Binding-site contacts:
Ligand atom O7 contacts residue ASN154 of chain 48.A at 2.7 Å (h-bond).
Ligand atom O3 contacts residue THR160 of chain 48.A at 4.3 Å.
Ligand atom C7 contacts residue THR160 of chain 48.A at 3.4 Å.
Ligand atom N2 contacts residue THR160 of chain 48.A at 3.5 Å.
Ligand atom C5 contacts residue THR160 of chain 48.A at 3.7 Å.
Ligand atom O5 contacts residue THR160 of chain 48.A at 3.2 Å.
Ligand atom C4 contacts residue ASN154 of chain 48.A at 4.3 Å.
Ligand atom C8 contacts residue ILE152 of chain 48.A at 4.3 Å (hydrophobic).
Ligand atom N2 contacts residue ASN154 of chain 48.A at 3.0 Å (h-bond).
Ligand atom C8 contacts residue VAL153 of chain 48.A at 4.4 Å (hydrophobic).
Ligand atom C2 contacts residue ASN154 of chain 48.A at 2.5 Å.
Ligand atom O5 contacts residue ASN154 of chain 48.A at 2.4 Å (h-bond).
Ligand atom C7 contacts residue ASN154 of chain 48.A at 3.0 Å.
Ligand atom C5 contacts residue ASN154 of chain 48.A at 3.8 Å.
Ligand atom O7 contacts residue ASP161 of chain 48.A at 3.7 Å.
Ligand atom C6 contacts residue HIS158 of chain 48.A at 4.0 Å.
Ligand atom C8 contacts residue ASN154 of chain 48.A at 4.1 Å.
Ligand atom O5 contacts residue HIS158 of chain 48.A at 3.8 Å.
Ligand atom C6 contacts residue THR160 of chain 48.A at 3.7 Å.
Ligand atom O7 contacts residue THR160 of chain 48.A at 2.5 Å.
Ligand atom C1 contacts residue ASN154 of chain 48.A at 1.6 Å.
Ligand atom C4 contacts residue THR160 of chain 48.A at 3.6 Å.
Ligand atom C2 contacts residue THR160 of chain 48.A at 2.7 Å.
Ligand atom O6 contacts residue HIS158 of chain 48.A at 3.4 Å (h-bond).
Ligand atom C1 contacts residue THR160 of chain 48.A at 3.0 Å.
Ligand atom C3 contacts residue ASN154 of chain 48.A at 3.9 Å.
Ligand atom C3 contacts residue THR160 of chain 48.A at 3.9 Å.

Sequence of chain 48.A:
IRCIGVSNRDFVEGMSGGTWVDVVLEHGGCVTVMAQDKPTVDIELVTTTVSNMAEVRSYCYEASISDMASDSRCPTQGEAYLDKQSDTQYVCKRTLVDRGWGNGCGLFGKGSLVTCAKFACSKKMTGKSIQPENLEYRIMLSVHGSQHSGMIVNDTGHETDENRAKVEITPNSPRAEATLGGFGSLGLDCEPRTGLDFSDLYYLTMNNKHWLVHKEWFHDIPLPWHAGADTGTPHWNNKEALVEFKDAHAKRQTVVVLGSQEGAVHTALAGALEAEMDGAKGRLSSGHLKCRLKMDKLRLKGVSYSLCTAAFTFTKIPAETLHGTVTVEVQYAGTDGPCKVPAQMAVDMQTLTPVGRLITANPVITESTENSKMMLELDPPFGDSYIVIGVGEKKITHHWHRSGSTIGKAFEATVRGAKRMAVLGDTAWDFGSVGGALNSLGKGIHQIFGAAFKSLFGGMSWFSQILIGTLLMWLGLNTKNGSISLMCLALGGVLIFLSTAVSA

This protein binds this small molecule.
Small molecule (SMILES): CC(=O)N[C@@H]1[C@@H](O)[C@H](O)[C@@H](CO)O[C@H]1O